Sequence of chain 1.B:
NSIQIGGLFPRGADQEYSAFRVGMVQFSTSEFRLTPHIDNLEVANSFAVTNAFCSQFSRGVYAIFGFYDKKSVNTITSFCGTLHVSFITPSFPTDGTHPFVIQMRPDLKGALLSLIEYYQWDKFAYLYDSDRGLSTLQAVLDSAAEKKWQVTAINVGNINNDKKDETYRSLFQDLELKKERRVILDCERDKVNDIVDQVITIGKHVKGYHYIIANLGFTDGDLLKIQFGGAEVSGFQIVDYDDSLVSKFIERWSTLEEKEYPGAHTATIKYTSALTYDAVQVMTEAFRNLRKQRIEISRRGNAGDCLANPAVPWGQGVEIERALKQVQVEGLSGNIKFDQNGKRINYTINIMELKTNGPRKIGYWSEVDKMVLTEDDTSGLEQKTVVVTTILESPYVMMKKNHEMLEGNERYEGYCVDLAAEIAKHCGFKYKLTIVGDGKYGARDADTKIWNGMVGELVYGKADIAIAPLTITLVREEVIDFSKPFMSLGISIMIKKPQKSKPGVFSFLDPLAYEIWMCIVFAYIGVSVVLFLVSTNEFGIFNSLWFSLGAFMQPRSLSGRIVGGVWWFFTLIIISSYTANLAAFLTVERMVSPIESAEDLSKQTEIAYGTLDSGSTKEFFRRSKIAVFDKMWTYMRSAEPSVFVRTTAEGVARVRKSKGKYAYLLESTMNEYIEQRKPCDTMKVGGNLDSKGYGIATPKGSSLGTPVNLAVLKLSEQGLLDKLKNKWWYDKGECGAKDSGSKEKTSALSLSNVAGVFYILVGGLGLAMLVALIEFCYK

The small molecule below binds the protein below.
Small molecule (SMILES): O=c1[nH]c2cc(C(F)(F)F)c(N3CCOCC3)cc2n(CP(=O)(O)O)c1=O

Binding-site contacts:
Ligand atom CAL contacts residue THR677 of chain 1.B at 3.3 Å.
Ligand atom FAF contacts residue THR698 of chain 1.B at 3.1 Å.
Ligand atom OAB contacts residue TYR441 of chain 1.B at 3.7 Å.
Ligand atom OAC contacts residue GLY644 of chain 1.B at 3.6 Å.
Ligand atom OAA contacts residue LEU470 of chain 1.B at 3.5 Å.
Ligand atom CAT contacts residue TYR441 of chain 1.B at 3.6 Å (hydrophobic).
Ligand atom CAV contacts residue PRO469 of chain 1.B at 3.5 Å (hydrophobic).
Ligand atom CAT contacts residue THR471 of chain 1.B at 3.1 Å.
Ligand atom CAI contacts residue TYR441 of chain 1.B at 3.6 Å (hydrophobic).
Ligand atom CAK contacts residue MET699 of chain 1.B at 3.8 Å (hydrophobic).
Ligand atom NAP contacts residue TYR441 of chain 1.B at 3.5 Å.
Ligand atom NAP contacts residue THR471 of chain 1.B at 3.3 Å (h-bond).
Ligand atom FAF contacts residue TYR723 of chain 1.B at 3.1 Å.
Ligand atom OAA contacts residue ARG476 of chain 1.B at 2.7 Å (salt-bridge).
Ligand atom FAG contacts residue TYR723 of chain 1.B at 3.6 Å.
Ligand atom OAA contacts residue PRO469 of chain 1.B at 3.8 Å.
Ligand atom CAU contacts residue TYR441 of chain 1.B at 3.6 Å (hydrophobic).
Ligand atom FAG contacts residue PRO469 of chain 1.B at 3.4 Å.
Ligand atom CAW contacts residue TYR441 of chain 1.B at 3.4 Å (hydrophobic).
Ligand atom OAQ contacts residue THR677 of chain 1.B at 2.7 Å (h-bond).
Ligand atom CAZ contacts residue TYR723 of chain 1.B at 3.7 Å (hydrophobic).
Ligand atom CAT contacts residue PRO469 of chain 1.B at 3.6 Å (hydrophobic).
Ligand atom CAL contacts residue GLU393 of chain 1.B at 3.6 Å.
Ligand atom NAP contacts residue PRO469 of chain 1.B at 2.6 Å (h-bond).
Ligand atom CAR contacts residue TYR441 of chain 1.B at 3.7 Å (hydrophobic).
Ligand atom FAH contacts residue GLU393 of chain 1.B at 3.3 Å.
Ligand atom CAV contacts residue TYR441 of chain 1.B at 3.4 Å (hydrophobic).
Ligand atom OAC contacts residue SER645 of chain 1.B at 3.5 Å (h-bond).
Ligand atom CAS contacts residue TYR441 of chain 1.B at 3.4 Å (hydrophobic).
Ligand atom OAB contacts residue ARG476 of chain 1.B at 2.9 Å (salt-bridge).
Ligand atom OAD contacts residue SER645 of chain 1.B at 2.9 Å (h-bond).
Ligand atom CAN contacts residue GLU393 of chain 1.B at 3.3 Å.
Ligand atom OAA contacts residue THR471 of chain 1.B at 2.7 Å (h-bond).
Ligand atom CAJ contacts residue PRO469 of chain 1.B at 3.5 Å (hydrophobic).
Ligand atom OAE contacts residue SER645 of chain 1.B at 3.7 Å.
Ligand atom FAG contacts residue TYR396 of chain 1.B at 3.5 Å.
Ligand atom NAY contacts residue TYR441 of chain 1.B at 3.4 Å.
Ligand atom CAK contacts residue THR677 of chain 1.B at 3.7 Å.
Ligand atom CAJ contacts residue TYR723 of chain 1.B at 3.5 Å (hydrophobic).
Ligand atom CAJ contacts residue TYR441 of chain 1.B at 3.4 Å (hydrophobic).